Binding-site contacts:
Ligand atom CA contacts residue GLU191 of chain 1.A at 3.2 Å.
Ligand atom N contacts residue GLU191 of chain 1.A at 2.8 Å (salt-bridge).
Ligand atom OE1 contacts residue GLU191 of chain 1.A at 4.3 Å.
Ligand atom CB contacts residue GLU191 of chain 1.A at 4.3 Å.
Ligand atom N contacts residue TYR217 of chain 1.A at 4.0 Å.
Ligand atom OXT contacts residue TYR61 of chain 1.A at 3.4 Å.
Ligand atom CB contacts residue TYR61 of chain 1.A at 3.7 Å (hydrophobic).
Ligand atom C contacts residue GLU191 of chain 1.A at 4.2 Å.
Ligand atom CG contacts residue GLU191 of chain 1.A at 3.9 Å.
Ligand atom N contacts residue PRO89 of chain 1.A at 2.8 Å (h-bond).
Ligand atom CG contacts residue ASN174 of chain 1.A at 4.1 Å.
Ligand atom C contacts residue ALA91 of chain 1.A at 4.0 Å (hydrophobic).
Ligand atom CB contacts residue GLY141 of chain 1.A at 4.3 Å.
Ligand atom CD contacts residue ALA142 of chain 1.A at 4.3 Å (hydrophobic).
Ligand atom OE2 contacts residue GLU191 of chain 1.A at 3.8 Å.
Ligand atom CA contacts residue ALA142 of chain 1.A at 4.1 Å (hydrophobic).
Ligand atom C contacts residue PRO89 of chain 1.A at 4.1 Å (hydrophobic).
Ligand atom OE2 contacts residue THR143 of chain 1.A at 2.7 Å (h-bond).
Ligand atom OXT contacts residue ARG96 of chain 1.A at 2.7 Å (salt-bridge).
Ligand atom OXT contacts residue GLY141 of chain 1.A at 3.4 Å.
Ligand atom O contacts residue PRO89 of chain 1.A at 3.5 Å (h-bond).
Ligand atom O contacts residue ALA91 of chain 1.A at 2.9 Å (h-bond).
Ligand atom OXT contacts residue ALA142 of chain 1.A at 2.8 Å (h-bond).
Ligand atom CB contacts residue ALA142 of chain 1.A at 4.3 Å (hydrophobic).
Ligand atom N contacts residue TYR61 of chain 1.A at 3.8 Å.
Ligand atom C contacts residue TYR61 of chain 1.A at 3.5 Å (hydrophobic).
Ligand atom OE2 contacts residue MET190 of chain 1.A at 4.2 Å.
Ligand atom O contacts residue TYR61 of chain 1.A at 3.5 Å.
Ligand atom OE1 contacts residue GLY141 of chain 1.A at 3.6 Å.
Ligand atom C contacts residue ARG96 of chain 1.A at 3.5 Å.
Ligand atom OE1 contacts residue ALA142 of chain 1.A at 3.2 Å (h-bond).
Ligand atom CA contacts residue TYR61 of chain 1.A at 4.0 Å (hydrophobic).
Ligand atom O contacts residue LEU90 of chain 1.A at 3.6 Å.
Ligand atom CD contacts residue GLU191 of chain 1.A at 4.0 Å.
Ligand atom CA contacts residue PRO89 of chain 1.A at 4.0 Å (hydrophobic).
Ligand atom CD contacts residue THR143 of chain 1.A at 3.3 Å.
Ligand atom O contacts residue ARG96 of chain 1.A at 2.9 Å (salt-bridge).
Ligand atom O contacts residue ALA142 of chain 1.A at 4.3 Å.
Ligand atom C contacts residue ALA142 of chain 1.A at 3.7 Å (hydrophobic).
Ligand atom OE1 contacts residue THR143 of chain 1.A at 3.0 Å (h-bond).

This protein binds this small molecule.
Small molecule (SMILES): N[C@@H](CCC(=O)O)C(=O)O

Sequence of chain 1.A:
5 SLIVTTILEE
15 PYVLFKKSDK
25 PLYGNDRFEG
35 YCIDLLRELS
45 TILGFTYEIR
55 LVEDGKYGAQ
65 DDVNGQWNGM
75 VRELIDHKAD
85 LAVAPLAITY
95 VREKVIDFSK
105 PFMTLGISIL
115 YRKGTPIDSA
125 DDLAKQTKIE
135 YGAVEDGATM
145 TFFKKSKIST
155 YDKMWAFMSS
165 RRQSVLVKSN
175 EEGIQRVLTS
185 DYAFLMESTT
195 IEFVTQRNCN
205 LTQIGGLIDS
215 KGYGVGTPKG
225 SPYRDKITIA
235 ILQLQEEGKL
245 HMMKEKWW